Binding-site contacts:
Ligand atom C6B contacts residue LEU181 of chain 13.A at 3.5 Å (hydrophobic).
Ligand atom N1A contacts residue LEU217 of chain 13.A at 3.4 Å.
Ligand atom CM4 contacts residue ALA166 of chain 13.A at 3.1 Å (hydrophobic).
Ligand atom N3A contacts residue TYR144 of chain 13.A at 3.2 Å.
Ligand atom CM2 contacts residue ILE77 of chain 13.A at 3.9 Å (hydrophobic).
Ligand atom C4 contacts residue MET214 of chain 13.A at 4.0 Å (hydrophobic).
Ligand atom N1A contacts residue PHE179 of chain 13.A at 3.2 Å.
Ligand atom C5B contacts residue TYR144 of chain 13.A at 3.7 Å (hydrophobic).
Ligand atom O1 contacts residue LEU100 of chain 13.A at 3.8 Å.
Ligand atom N5A contacts residue PHE179 of chain 13.A at 3.2 Å.
Ligand atom C1B contacts residue ILE98 of chain 13.A at 3.6 Å (hydrophobic).
Ligand atom CM6 contacts residue LEU184 of chain 13.A at 3.6 Å (hydrophobic).
Ligand atom C5B contacts residue LEU181 of chain 13.A at 3.6 Å (hydrophobic).
Ligand atom C4A contacts residue PHE179 of chain 13.A at 3.5 Å (hydrophobic).
Ligand atom C6B contacts residue ILE98 of chain 13.A at 3.8 Å (hydrophobic).
Ligand atom CM4 contacts residue VAL168 of chain 13.A at 3.9 Å (hydrophobic).
Ligand atom CM2 contacts residue ILE122 of chain 13.A at 3.9 Å (hydrophobic).
Ligand atom CM6 contacts residue TYR144 of chain 13.A at 3.7 Å (hydrophobic).
Ligand atom C4 contacts residue LEU100 of chain 13.A at 3.8 Å (hydrophobic).
Ligand atom C3 contacts residue LEU100 of chain 13.A at 3.7 Å (hydrophobic).
Ligand atom C5 contacts residue MET214 of chain 13.A at 3.7 Å (hydrophobic).
Ligand atom CM3 contacts residue TYR190 of chain 13.A at 3.8 Å (hydrophobic).
Ligand atom CM6 contacts residue LEU181 of chain 13.A at 3.8 Å (hydrophobic).
Ligand atom O1B contacts residue ILE98 of chain 13.A at 3.1 Å.
Ligand atom N2 contacts residue MET214 of chain 13.A at 3.7 Å.
Ligand atom N2A contacts residue PHE179 of chain 13.A at 3.3 Å.
Ligand atom CM4 contacts residue TYR142 of chain 13.A at 3.9 Å (hydrophobic).
Ligand atom C4 contacts residue TYR190 of chain 13.A at 3.8 Å (hydrophobic).
Ligand atom CM4 contacts residue TYR144 of chain 13.A at 3.8 Å (hydrophobic).
Ligand atom N1A contacts residue MET124 of chain 13.A at 3.9 Å.
Ligand atom N2 contacts residue LEU100 of chain 13.A at 3.8 Å.
Ligand atom N3A contacts residue PHE179 of chain 13.A at 3.6 Å.
Ligand atom N5A contacts residue LEU217 of chain 13.A at 3.7 Å.
Ligand atom C1B contacts residue LEU181 of chain 13.A at 3.9 Å (hydrophobic).
Ligand atom C3C contacts residue LEU181 of chain 13.A at 4.0 Å (hydrophobic).
Ligand atom C1C contacts residue MET214 of chain 13.A at 3.4 Å (hydrophobic).
Ligand atom O1 contacts residue MET214 of chain 13.A at 3.2 Å.
Ligand atom C4A contacts residue TYR144 of chain 13.A at 3.5 Å (hydrophobic).
Ligand atom N2A contacts residue TYR144 of chain 13.A at 4.0 Å.
Ligand atom C5 contacts residue LEU100 of chain 13.A at 4.0 Å (hydrophobic).

A small-molecule ligand and the protein it binds are described below.
Small molecule (SMILES): Cc1cc(CCCOc2c(C)cc(-n3nnc(C)n3)cc2C)on1

Sequence of chain 13.A:
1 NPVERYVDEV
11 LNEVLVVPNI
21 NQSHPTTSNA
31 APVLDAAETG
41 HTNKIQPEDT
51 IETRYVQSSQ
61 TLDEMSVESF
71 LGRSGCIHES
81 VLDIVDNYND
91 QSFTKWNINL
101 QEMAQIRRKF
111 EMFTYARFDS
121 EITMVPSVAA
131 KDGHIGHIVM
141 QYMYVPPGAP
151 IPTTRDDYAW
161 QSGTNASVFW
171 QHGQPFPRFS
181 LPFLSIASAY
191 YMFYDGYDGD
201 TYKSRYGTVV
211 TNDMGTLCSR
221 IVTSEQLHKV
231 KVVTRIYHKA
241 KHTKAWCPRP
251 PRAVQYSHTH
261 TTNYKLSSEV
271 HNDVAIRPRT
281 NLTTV